Binding-site contacts:
Ligand atom O2P contacts residue THR72 of chain 1.A at 2.6 Å (h-bond).
Ligand atom O1P contacts residue SER69 of chain 1.A at 3.8 Å.
Ligand atom O2 contacts residue ARG132 of chain 1.A at 3.1 Å (salt-bridge).
Ligand atom C contacts residue GLU164 of chain 1.A at 3.7 Å.
Ligand atom P contacts residue TRP97 of chain 2.A at 3.7 Å.
Ligand atom CD contacts residue CYS314 of chain 1.A at 3.7 Å (hydrophobic).
Ligand atom CG contacts residue GLU164 of chain 1.A at 2.7 Å.
Ligand atom O2 contacts residue GLN171 of chain 1.A at 3.7 Å.
Ligand atom P contacts residue ARG71 of chain 1.A at 3.7 Å.
Ligand atom O1P contacts residue ARG132 of chain 1.A at 2.4 Å (salt-bridge).
Ligand atom C3 contacts residue HIS168 of chain 1.A at 3.8 Å.
Ligand atom O2P contacts residue ARG132 of chain 1.A at 3.4 Å (salt-bridge).
Ligand atom C3 contacts residue LEU315 of chain 1.A at 3.4 Å (hydrophobic).
Ligand atom C4 contacts residue LEU315 of chain 1.A at 3.3 Å (hydrophobic).
Ligand atom C1 contacts residue TRP97 of chain 2.A at 3.6 Å (hydrophobic).
Ligand atom C2 contacts residue GLU112 of chain 2.A at 3.5 Å.
Ligand atom O2 contacts residue THR72 of chain 1.A at 3.3 Å (h-bond).
Ligand atom C4 contacts residue ARG71 of chain 1.A at 3.2 Å.
Ligand atom O1P contacts residue TRP97 of chain 2.A at 2.8 Å (h-bond).
Ligand atom O2P contacts residue ARG71 of chain 1.A at 3.5 Å (salt-bridge).
Ligand atom O3P contacts residue MET70 of chain 1.A at 2.9 Å (h-bond).
Ligand atom O1 contacts residue TRP97 of chain 2.A at 3.5 Å.
Ligand atom O3P contacts residue ARG71 of chain 1.A at 2.8 Å (salt-bridge).
Ligand atom O2 contacts residue ARG342 of chain 1.A at 3.1 Å (salt-bridge).
Ligand atom OXT contacts residue LYS272 of chain 1.A at 2.7 Å (salt-bridge).
Ligand atom O3P contacts residue TRP97 of chain 2.A at 3.5 Å (h-bond).
Ligand atom C contacts residue LYS272 of chain 1.A at 3.6 Å.
Ligand atom O contacts residue GLU164 of chain 1.A at 2.5 Å (salt-bridge).
Ligand atom O2 contacts residue HIS168 of chain 1.A at 2.8 Å (h-bond).
Ligand atom P contacts residue ARG132 of chain 1.A at 3.4 Å.
Ligand atom CD contacts residue LEU315 of chain 1.A at 3.6 Å (hydrophobic).
Ligand atom CD contacts residue HIS168 of chain 1.A at 3.5 Å.
Ligand atom O2P contacts residue MET70 of chain 1.A at 3.7 Å.
Ligand atom O2P contacts residue SER69 of chain 1.A at 2.7 Å (h-bond).
Ligand atom CD contacts residue GLU164 of chain 1.A at 3.5 Å.
Ligand atom N2 contacts residue LEU315 of chain 1.A at 2.7 Å (h-bond).
Ligand atom P contacts residue MET70 of chain 1.A at 3.7 Å.
Ligand atom O contacts residue ASN205 of chain 1.A at 3.5 Å.
Ligand atom P contacts residue SER69 of chain 1.A at 3.8 Å.
Ligand atom CD contacts residue VAL208 of chain 1.A at 3.7 Å (hydrophobic).

This protein binds this small molecule.
Small molecule (SMILES): CC(=O)N[C@@H](CCCNC(=O)CP(=O)(O)O)C(=O)O

Sequence of chain 1.A:
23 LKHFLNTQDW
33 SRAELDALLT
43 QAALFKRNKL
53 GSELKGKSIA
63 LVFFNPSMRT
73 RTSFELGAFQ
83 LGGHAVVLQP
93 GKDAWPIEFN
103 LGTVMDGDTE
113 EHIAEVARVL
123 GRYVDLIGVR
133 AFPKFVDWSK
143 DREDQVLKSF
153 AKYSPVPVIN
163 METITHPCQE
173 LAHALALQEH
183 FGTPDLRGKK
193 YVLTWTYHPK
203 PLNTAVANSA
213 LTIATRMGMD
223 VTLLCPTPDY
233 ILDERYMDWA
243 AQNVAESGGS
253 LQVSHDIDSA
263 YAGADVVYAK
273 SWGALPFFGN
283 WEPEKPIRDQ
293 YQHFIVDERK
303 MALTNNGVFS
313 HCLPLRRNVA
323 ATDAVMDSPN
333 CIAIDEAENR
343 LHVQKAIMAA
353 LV

Sequence of chain 2.A:
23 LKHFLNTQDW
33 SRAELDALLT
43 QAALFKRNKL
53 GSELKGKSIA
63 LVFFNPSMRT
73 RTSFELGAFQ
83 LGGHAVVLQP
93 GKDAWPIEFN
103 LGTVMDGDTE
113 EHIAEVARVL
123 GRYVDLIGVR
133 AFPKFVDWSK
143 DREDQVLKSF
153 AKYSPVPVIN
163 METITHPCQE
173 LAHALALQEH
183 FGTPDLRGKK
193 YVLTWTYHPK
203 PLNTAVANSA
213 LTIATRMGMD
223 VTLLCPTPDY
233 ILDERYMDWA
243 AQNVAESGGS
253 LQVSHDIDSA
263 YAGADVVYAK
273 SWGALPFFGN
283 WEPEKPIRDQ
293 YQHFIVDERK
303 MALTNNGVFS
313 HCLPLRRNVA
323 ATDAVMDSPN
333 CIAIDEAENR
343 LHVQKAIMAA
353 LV